Binding-site contacts:
Ligand atom O25 contacts residue TYR82 of chain 1.G at 3.9 Å.
Ligand atom C08 contacts residue TRP53 of chain 1.C at 4.3 Å (hydrophobic).
Ligand atom C14 contacts residue TRP53 of chain 1.C at 4.2 Å (hydrophobic).
Ligand atom C13 contacts residue HIS31 of chain 1.G at 4.3 Å.
Ligand atom C11 contacts residue PHE30 of chain 1.G at 3.7 Å (hydrophobic).
Ligand atom C14 contacts residue TRP27 of chain 1.G at 3.7 Å (hydrophobic).
Ligand atom C24 contacts residue TYR82 of chain 1.G at 3.9 Å (hydrophobic).
Ligand atom O25 contacts residue TRP53 of chain 1.C at 4.0 Å.
Ligand atom O23 contacts residue TRP53 of chain 1.C at 4.0 Å.
Ligand atom C05 contacts residue TRP53 of chain 1.C at 3.8 Å (hydrophobic).
Ligand atom C07 contacts residue PHE30 of chain 1.G at 4.4 Å (hydrophobic).
Ligand atom C07 contacts residue TRP53 of chain 1.C at 3.7 Å (hydrophobic).
Ligand atom C22 contacts residue TRP27 of chain 1.G at 3.6 Å (hydrophobic).
Ligand atom C12 contacts residue PHE30 of chain 1.G at 4.1 Å (hydrophobic).
Ligand atom O06 contacts residue TRP53 of chain 1.C at 3.8 Å.
Ligand atom C12 contacts residue TRP27 of chain 1.G at 4.1 Å (hydrophobic).
Ligand atom O23 contacts residue TYR82 of chain 1.G at 3.4 Å (h-bond).
Ligand atom C13 contacts residue TRP53 of chain 1.C at 3.5 Å (hydrophobic).
Ligand atom C26 contacts residue TRP27 of chain 1.G at 3.6 Å (hydrophobic).
Ligand atom C24 contacts residue TRP27 of chain 1.G at 3.7 Å (hydrophobic).
Ligand atom C11 contacts residue TRP53 of chain 1.C at 3.8 Å (hydrophobic).
Ligand atom O23 contacts residue TRP27 of chain 1.G at 3.9 Å.
Ligand atom C10 contacts residue TRP53 of chain 1.C at 4.0 Å (hydrophobic).
Ligand atom C13 contacts residue TRP27 of chain 1.G at 3.7 Å (hydrophobic).
Ligand atom C12 contacts residue HIS31 of chain 1.G at 3.8 Å.
Ligand atom C22 contacts residue TYR109 of chain 1.E at 4.4 Å (hydrophobic).
Ligand atom O25 contacts residue TRP27 of chain 1.G at 3.8 Å.
Ligand atom C15 contacts residue TRP53 of chain 1.C at 3.9 Å (hydrophobic).
Ligand atom C24 contacts residue HIS31 of chain 1.G at 4.0 Å.
Ligand atom O09 contacts residue PHE30 of chain 1.G at 3.8 Å.
Ligand atom O25 contacts residue HIS31 of chain 1.G at 3.3 Å (h-bond).
Ligand atom C24 contacts residue TRP53 of chain 1.C at 3.7 Å (hydrophobic).
Ligand atom C26 contacts residue PHE30 of chain 1.G at 4.2 Å (hydrophobic).
Ligand atom C12 contacts residue TRP53 of chain 1.C at 3.7 Å (hydrophobic).

A protein and the small-molecule ligand that binds it are described below.
Small molecule (SMILES): CC(C)[C@]12O[C@H]1[C@@H]1O[C@]13[C@]1(O[C@H]1C[C@H]1C4=C(CC[C@@]13C)C(=O)OC4)[C@@H]2O

Sequence of chain 1.C:
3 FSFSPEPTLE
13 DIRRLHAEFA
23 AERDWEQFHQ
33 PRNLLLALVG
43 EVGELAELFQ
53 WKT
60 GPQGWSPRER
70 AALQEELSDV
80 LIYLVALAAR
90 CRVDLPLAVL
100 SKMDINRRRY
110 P

Sequence of chain 1.E:
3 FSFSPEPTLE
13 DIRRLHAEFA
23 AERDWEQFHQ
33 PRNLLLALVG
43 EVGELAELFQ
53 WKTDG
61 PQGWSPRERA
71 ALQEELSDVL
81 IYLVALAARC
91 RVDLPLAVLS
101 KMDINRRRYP

Sequence of chain 1.G:
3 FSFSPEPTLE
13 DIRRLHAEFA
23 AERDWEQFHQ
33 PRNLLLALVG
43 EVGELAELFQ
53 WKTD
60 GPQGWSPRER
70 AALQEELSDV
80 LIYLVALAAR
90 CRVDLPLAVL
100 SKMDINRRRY